Binding-site contacts:
Ligand atom C8 contacts residue ASN459 of chain 1.F at 3.8 Å.
Ligand atom C2 contacts residue ASN459 of chain 1.F at 2.4 Å.
Ligand atom C3 contacts residue ASN459 of chain 1.F at 3.7 Å.
Ligand atom C1 contacts residue ALA307 of chain 1.F at 4.2 Å (hydrophobic).
Ligand atom C8 contacts residue NAG1 of chain 1.Z at 3.5 Å.
Ligand atom C7 contacts residue ASN459 of chain 1.F at 3.3 Å.
Ligand atom C8 contacts residue SER457 of chain 1.F at 3.3 Å.
Ligand atom C8 contacts residue ASN278 of chain 1.F at 3.6 Å.
Ligand atom C5 contacts residue ASN459 of chain 1.F at 3.7 Å.
Ligand atom O5 contacts residue ASN459 of chain 1.F at 2.5 Å (h-bond).
Ligand atom O7 contacts residue ASN459 of chain 1.F at 3.7 Å.
Ligand atom C7 contacts residue ASN278 of chain 1.F at 4.2 Å.
Ligand atom C8 contacts residue SER458 of chain 1.F at 3.9 Å.
Ligand atom N2 contacts residue ASN459 of chain 1.F at 2.8 Å (h-bond).
Ligand atom O5 contacts residue ALA307 of chain 1.F at 4.2 Å.
Ligand atom C4 contacts residue ASN459 of chain 1.F at 4.2 Å.
Ligand atom O7 contacts residue NAG1 of chain 1.Z at 4.0 Å.
Ligand atom C1 contacts residue ASN459 of chain 1.F at 1.4 Å.
Ligand atom O7 contacts residue ASN278 of chain 1.F at 4.3 Å.
Ligand atom C7 contacts residue NAG1 of chain 1.Z at 4.2 Å.

Sequence of chain 1.F:
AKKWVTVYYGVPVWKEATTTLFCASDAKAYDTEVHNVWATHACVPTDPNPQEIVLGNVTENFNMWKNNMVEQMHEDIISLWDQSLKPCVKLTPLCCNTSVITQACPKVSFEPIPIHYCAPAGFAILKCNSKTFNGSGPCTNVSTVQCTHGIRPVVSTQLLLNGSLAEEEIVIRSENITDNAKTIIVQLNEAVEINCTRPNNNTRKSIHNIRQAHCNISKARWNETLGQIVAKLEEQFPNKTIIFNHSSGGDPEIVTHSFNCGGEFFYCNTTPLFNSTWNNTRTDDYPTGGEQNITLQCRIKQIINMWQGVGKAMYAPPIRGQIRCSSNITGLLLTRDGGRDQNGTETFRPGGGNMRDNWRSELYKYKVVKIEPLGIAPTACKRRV

This small molecule binds to this protein.
Small molecule (SMILES): CC(=O)N[C@@H]1[C@@H](O)[C@H](O)[C@@H](CO)O[C@H]1O